Sequence of chain 1.A:
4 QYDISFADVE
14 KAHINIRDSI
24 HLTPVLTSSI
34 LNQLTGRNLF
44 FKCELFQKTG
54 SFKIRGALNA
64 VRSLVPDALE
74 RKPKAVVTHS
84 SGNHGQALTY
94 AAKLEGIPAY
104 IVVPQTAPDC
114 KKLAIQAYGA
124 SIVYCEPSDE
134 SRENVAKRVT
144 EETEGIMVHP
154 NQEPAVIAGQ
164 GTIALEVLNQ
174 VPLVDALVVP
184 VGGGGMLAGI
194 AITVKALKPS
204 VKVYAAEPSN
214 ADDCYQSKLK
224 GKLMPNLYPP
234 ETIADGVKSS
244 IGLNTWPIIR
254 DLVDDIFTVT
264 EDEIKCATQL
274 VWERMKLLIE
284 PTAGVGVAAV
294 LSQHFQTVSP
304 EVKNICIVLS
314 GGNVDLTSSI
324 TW

A protein and the small-molecule ligand that binds it are described below.
Small molecule (SMILES): CC(=O)NCCc1ccccc1C

Binding-site contacts:
Ligand atom C8 contacts residue ILE118 of chain 1.A at 4.0 Å (hydrophobic).
Ligand atom C6 contacts residue SER84 of chain 1.A at 3.6 Å.
Ligand atom C8 contacts residue THR92 of chain 1.A at 3.5 Å.
Ligand atom C1 contacts residue LYS114 of chain 1.A at 3.5 Å.
Ligand atom C7 contacts residue GLN89 of chain 1.A at 3.4 Å.
Ligand atom C10 contacts residue GLN89 of chain 1.A at 3.8 Å.
Ligand atom O1 contacts residue LYS114 of chain 1.A at 3.6 Å.
Ligand atom C5 contacts residue GLN89 of chain 1.A at 3.9 Å.
Ligand atom C9 contacts residue ILE118 of chain 1.A at 3.8 Å (hydrophobic).
Ligand atom C9 contacts residue TYR121 of chain 1.A at 3.8 Å (hydrophobic).
Ligand atom C11 contacts residue ALA117 of chain 1.A at 4.0 Å (hydrophobic).
Ligand atom C6 contacts residue GLY88 of chain 1.A at 3.8 Å.
Ligand atom C4 contacts residue GLN89 of chain 1.A at 3.9 Å.
Ligand atom C8 contacts residue ILE104 of chain 1.A at 4.0 Å (hydrophobic).
Ligand atom C2 contacts residue LYS114 of chain 1.A at 3.6 Å.
Ligand atom C10 contacts residue ILE118 of chain 1.A at 4.0 Å (hydrophobic).
Ligand atom C9 contacts residue GLN89 of chain 1.A at 3.8 Å.
Ligand atom C11 contacts residue GLN89 of chain 1.A at 3.8 Å.
Ligand atom C5 contacts residue ILE118 of chain 1.A at 3.9 Å (hydrophobic).
Ligand atom C7 contacts residue THR92 of chain 1.A at 4.3 Å.
Ligand atom C8 contacts residue GLY88 of chain 1.A at 3.6 Å.
Ligand atom C4 contacts residue GLY85 of chain 1.A at 3.8 Å.
Ligand atom O1 contacts residue ALA117 of chain 1.A at 3.2 Å.
Ligand atom C6 contacts residue GLN89 of chain 1.A at 3.5 Å.
Ligand atom C4 contacts residue SER84 of chain 1.A at 3.5 Å.
Ligand atom C8 contacts residue GLN89 of chain 1.A at 3.8 Å.
Ligand atom C6 contacts residue ILE118 of chain 1.A at 3.8 Å (hydrophobic).
Ligand atom C9 contacts residue THR92 of chain 1.A at 4.2 Å.
Ligand atom C3 contacts residue ILE118 of chain 1.A at 4.0 Å (hydrophobic).
Ligand atom C6 contacts residue GLY85 of chain 1.A at 3.6 Å.
Ligand atom N1 contacts residue LYS114 of chain 1.A at 3.8 Å.
Ligand atom C7 contacts residue ILE118 of chain 1.A at 3.9 Å (hydrophobic).
Ligand atom N1 contacts residue SER84 of chain 1.A at 3.5 Å (h-bond).
Ligand atom C7 contacts residue GLY88 of chain 1.A at 3.3 Å.
Ligand atom C11 contacts residue TYR121 of chain 1.A at 3.8 Å (hydrophobic).
Ligand atom C7 contacts residue ILE104 of chain 1.A at 3.8 Å (hydrophobic).
Ligand atom C3 contacts residue SER84 of chain 1.A at 3.2 Å.
Ligand atom C5 contacts residue SER84 of chain 1.A at 4.0 Å.
Ligand atom C8 contacts residue ALA123 of chain 1.A at 4.2 Å (hydrophobic).
Ligand atom C5 contacts residue GLY85 of chain 1.A at 4.0 Å.